The protein below binds the small molecule below.
Small molecule (SMILES): CSCC[C@H](N)C(=O)N[C@@H](C)C(=O)N[C@@H](CO)C(=O)O

Sequence of chain 1.A:
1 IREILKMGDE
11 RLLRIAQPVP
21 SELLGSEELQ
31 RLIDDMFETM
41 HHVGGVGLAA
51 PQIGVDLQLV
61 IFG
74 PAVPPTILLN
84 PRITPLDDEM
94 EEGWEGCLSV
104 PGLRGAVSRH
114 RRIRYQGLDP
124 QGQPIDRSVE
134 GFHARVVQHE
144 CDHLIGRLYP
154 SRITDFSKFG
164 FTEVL

Binding-site contacts:
Ligand atom O contacts residue GLY47 of chain 1.A at 3.5 Å (h-bond).
Ligand atom CA contacts residue VAL46 of chain 1.A at 4.2 Å (hydrophobic).
Ligand atom N contacts residue GLU143 of chain 1.A at 2.7 Å (salt-bridge).
Ligand atom CB contacts residue ARG107 of chain 1.A at 3.8 Å.
Ligand atom O contacts residue GLY45 of chain 1.A at 3.2 Å.
Ligand atom CA contacts residue GLY99 of chain 1.A at 4.3 Å.
Ligand atom CB contacts residue GLY99 of chain 1.A at 3.6 Å.
Ligand atom C contacts residue ARG107 of chain 1.A at 3.7 Å.
Ligand atom OG contacts residue GLY44 of chain 1.A at 2.9 Å (h-bond).
Ligand atom CE contacts residue GLU98 of chain 1.A at 3.5 Å.
Ligand atom N contacts residue ARG107 of chain 1.A at 4.3 Å.
Ligand atom N contacts residue GLY44 of chain 1.A at 4.3 Å.
Ligand atom O contacts residue VAL46 of chain 1.A at 3.5 Å.
Ligand atom C contacts residue GLY99 of chain 1.A at 4.1 Å.
Ligand atom OXT contacts residue ARG107 of chain 1.A at 4.1 Å.
Ligand atom O contacts residue VAL46 of chain 1.A at 3.0 Å (h-bond).
Ligand atom CG contacts residue GLY99 of chain 1.A at 4.3 Å.
Ligand atom CG contacts residue GLU143 of chain 1.A at 4.2 Å.
Ligand atom CA contacts residue HIS142 of chain 1.A at 3.7 Å.
Ligand atom CA contacts residue NI1 of chain 1.D at 4.3 Å.
Ligand atom CA contacts residue GLY99 of chain 1.A at 3.8 Å.
Ligand atom N contacts residue GLY47 of chain 1.A at 3.4 Å (h-bond).
Ligand atom N contacts residue CYS100 of chain 1.A at 4.3 Å.
Ligand atom N contacts residue NI1 of chain 1.D at 3.7 Å.
Ligand atom CE contacts residue GLY99 of chain 1.A at 3.6 Å.
Ligand atom N contacts residue GLY99 of chain 1.A at 3.4 Å (h-bond).
Ligand atom OG contacts residue VAL46 of chain 1.A at 4.2 Å.
Ligand atom CB contacts residue VAL46 of chain 1.A at 3.4 Å (hydrophobic).
Ligand atom O contacts residue ARG107 of chain 1.A at 3.1 Å (salt-bridge).
Ligand atom CA contacts residue GLU143 of chain 1.A at 3.8 Å.
Ligand atom CB contacts residue CYS100 of chain 1.A at 3.8 Å (hydrophobic).
Ligand atom C contacts residue VAL46 of chain 1.A at 4.0 Å (hydrophobic).
Ligand atom CG contacts residue HIS142 of chain 1.A at 3.1 Å.
Ligand atom N contacts residue HIS142 of chain 1.A at 3.7 Å.
Ligand atom CB contacts residue GLU143 of chain 1.A at 4.0 Å.
Ligand atom CE contacts residue TRP97 of chain 1.A at 4.2 Å (hydrophobic).
Ligand atom CB contacts residue GLY44 of chain 1.A at 4.0 Å.
Ligand atom O contacts residue LEU101 of chain 1.A at 4.2 Å.
Ligand atom CB contacts residue HIS142 of chain 1.A at 4.1 Å.
Ligand atom SD contacts residue HIS142 of chain 1.A at 4.0 Å.